Binding-site contacts:
Ligand atom O1B contacts residue LYS99 of chain 1.B at 2.8 Å (salt-bridge).
Ligand atom N1 contacts residue ALA279 of chain 1.A at 3.6 Å.
Ligand atom N1 contacts residue TYR130 of chain 1.B at 3.8 Å.
Ligand atom C2 contacts residue ALA280 of chain 1.A at 3.4 Å (hydrophobic).
Ligand atom PB contacts residue MG1 of chain 1.O at 3.9 Å.
Ligand atom O2' contacts residue PRO281 of chain 1.A at 3.4 Å.
Ligand atom N6 contacts residue TYR130 of chain 1.B at 3.1 Å.
Ligand atom O3G contacts residue LYS275 of chain 1.A at 3.0 Å.
Ligand atom O2B contacts residue MG1 of chain 1.O at 2.6 Å.
Ligand atom C5 contacts residue TYR130 of chain 1.B at 3.8 Å (hydrophobic).
Ligand atom N6 contacts residue LYS277 of chain 1.A at 3.8 Å.
Ligand atom N7 contacts residue TYR130 of chain 1.B at 3.6 Å.
Ligand atom C4' contacts residue TYR291 of chain 1.B at 3.8 Å (hydrophobic).
Ligand atom PB contacts residue LYS99 of chain 1.B at 3.8 Å.
Ligand atom O3' contacts residue TYR291 of chain 1.B at 3.1 Å (h-bond).
Ligand atom PG contacts residue SER96 of chain 1.B at 3.8 Å.
Ligand atom O3A contacts residue SER97 of chain 1.B at 3.7 Å.
Ligand atom PB contacts residue GLY98 of chain 1.B at 3.8 Å.
Ligand atom O3G contacts residue SER96 of chain 1.B at 3.7 Å.
Ligand atom O2G contacts residue LYS277 of chain 1.A at 3.4 Å.
Ligand atom PA contacts residue THR101 of chain 1.B at 3.9 Å.
Ligand atom N3 contacts residue PRO281 of chain 1.A at 3.9 Å.
Ligand atom O1A contacts residue THR101 of chain 1.B at 3.0 Å (h-bond).
Ligand atom S1G contacts residue PHE244 of chain 1.A at 3.7 Å.
Ligand atom C2 contacts residue ALA279 of chain 1.A at 3.3 Å (hydrophobic).
Ligand atom O2' contacts residue ASN276 of chain 1.A at 3.2 Å (h-bond).
Ligand atom O3B contacts residue SER96 of chain 1.B at 2.9 Å (h-bond).
Ligand atom O5' contacts residue THR101 of chain 1.B at 3.7 Å.
Ligand atom O3B contacts residue SER97 of chain 1.B at 3.9 Å.
Ligand atom O1B contacts residue SER97 of chain 1.B at 3.7 Å.
Ligand atom O1A contacts residue THR100 of chain 1.B at 3.7 Å.
Ligand atom O1B contacts residue GLY98 of chain 1.B at 3.3 Å (h-bond).
Ligand atom O3A contacts residue GLY98 of chain 1.B at 3.2 Å (h-bond).
Ligand atom N3 contacts residue ALA279 of chain 1.A at 3.6 Å.
Ligand atom O2B contacts residue THR100 of chain 1.B at 2.9 Å (h-bond).
Ligand atom O4' contacts residue TYR291 of chain 1.B at 3.5 Å.
Ligand atom O2G contacts residue MG1 of chain 1.O at 2.7 Å.
Ligand atom C6 contacts residue TYR130 of chain 1.B at 3.5 Å (hydrophobic).
Ligand atom O3A contacts residue SER96 of chain 1.B at 3.7 Å.
Ligand atom C1' contacts residue TYR291 of chain 1.B at 3.9 Å (hydrophobic).

Sequence of chain 1.A:
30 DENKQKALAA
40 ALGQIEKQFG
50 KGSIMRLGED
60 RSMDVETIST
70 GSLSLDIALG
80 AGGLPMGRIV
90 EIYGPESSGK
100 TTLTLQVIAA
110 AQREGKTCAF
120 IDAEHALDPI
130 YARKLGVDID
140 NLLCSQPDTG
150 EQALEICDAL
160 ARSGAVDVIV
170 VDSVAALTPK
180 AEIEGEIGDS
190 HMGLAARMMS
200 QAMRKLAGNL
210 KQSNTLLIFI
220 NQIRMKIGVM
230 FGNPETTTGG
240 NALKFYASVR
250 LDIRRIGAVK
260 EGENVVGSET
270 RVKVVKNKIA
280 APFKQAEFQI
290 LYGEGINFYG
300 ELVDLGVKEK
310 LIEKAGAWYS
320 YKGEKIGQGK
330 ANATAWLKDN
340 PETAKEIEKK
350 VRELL

The small molecule below binds the protein below.
Small molecule (SMILES): Nc1ncnc2c1ncn2[C@@H]1O[C@H](COP(=O)(O)OP(=O)(O)OP(O)(O)=S)[C@@H](O)[C@H]1O

Sequence of chain 1.B:
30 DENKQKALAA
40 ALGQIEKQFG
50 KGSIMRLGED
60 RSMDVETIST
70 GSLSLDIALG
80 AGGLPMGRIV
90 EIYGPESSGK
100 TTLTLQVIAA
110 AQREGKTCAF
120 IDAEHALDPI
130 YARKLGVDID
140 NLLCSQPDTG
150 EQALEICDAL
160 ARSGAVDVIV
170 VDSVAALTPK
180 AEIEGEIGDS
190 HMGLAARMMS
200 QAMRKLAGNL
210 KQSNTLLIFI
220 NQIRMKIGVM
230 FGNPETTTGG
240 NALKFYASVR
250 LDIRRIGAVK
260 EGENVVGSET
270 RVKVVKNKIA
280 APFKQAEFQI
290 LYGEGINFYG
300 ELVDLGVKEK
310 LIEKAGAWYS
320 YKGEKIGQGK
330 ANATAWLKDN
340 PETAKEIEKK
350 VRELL